This small molecule binds to this protein.
Small molecule (SMILES): COCCOc1nc(N)c2[nH]c(=O)n(Cc3ccccc3)c2n1

Sequence of chain 1.A:
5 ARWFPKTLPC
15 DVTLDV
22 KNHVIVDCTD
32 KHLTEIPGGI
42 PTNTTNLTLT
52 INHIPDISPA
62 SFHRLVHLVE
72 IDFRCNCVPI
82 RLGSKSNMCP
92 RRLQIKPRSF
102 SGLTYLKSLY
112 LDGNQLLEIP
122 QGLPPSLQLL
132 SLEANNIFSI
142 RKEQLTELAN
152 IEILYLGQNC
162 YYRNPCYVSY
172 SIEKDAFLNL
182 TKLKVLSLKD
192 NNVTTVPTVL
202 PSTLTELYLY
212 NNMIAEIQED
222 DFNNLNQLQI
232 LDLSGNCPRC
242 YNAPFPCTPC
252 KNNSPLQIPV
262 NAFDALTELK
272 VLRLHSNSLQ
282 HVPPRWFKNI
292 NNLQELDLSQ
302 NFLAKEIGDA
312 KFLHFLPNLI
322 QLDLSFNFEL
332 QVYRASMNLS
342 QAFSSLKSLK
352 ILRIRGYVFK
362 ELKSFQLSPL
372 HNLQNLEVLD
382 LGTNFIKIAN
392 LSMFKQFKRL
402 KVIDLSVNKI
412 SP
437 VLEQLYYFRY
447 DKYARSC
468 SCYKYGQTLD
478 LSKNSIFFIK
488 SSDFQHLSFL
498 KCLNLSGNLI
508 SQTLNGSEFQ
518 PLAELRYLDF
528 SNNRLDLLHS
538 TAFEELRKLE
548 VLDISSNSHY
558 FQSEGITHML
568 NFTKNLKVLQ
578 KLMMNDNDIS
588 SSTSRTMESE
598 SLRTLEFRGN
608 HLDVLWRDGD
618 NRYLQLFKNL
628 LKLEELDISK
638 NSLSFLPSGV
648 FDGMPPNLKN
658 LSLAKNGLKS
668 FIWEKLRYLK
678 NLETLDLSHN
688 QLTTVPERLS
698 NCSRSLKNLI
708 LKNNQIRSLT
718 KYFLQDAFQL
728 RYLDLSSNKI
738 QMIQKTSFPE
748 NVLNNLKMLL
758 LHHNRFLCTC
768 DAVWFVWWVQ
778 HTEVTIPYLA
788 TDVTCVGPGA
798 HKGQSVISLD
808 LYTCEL

Sequence of chain 1.B:
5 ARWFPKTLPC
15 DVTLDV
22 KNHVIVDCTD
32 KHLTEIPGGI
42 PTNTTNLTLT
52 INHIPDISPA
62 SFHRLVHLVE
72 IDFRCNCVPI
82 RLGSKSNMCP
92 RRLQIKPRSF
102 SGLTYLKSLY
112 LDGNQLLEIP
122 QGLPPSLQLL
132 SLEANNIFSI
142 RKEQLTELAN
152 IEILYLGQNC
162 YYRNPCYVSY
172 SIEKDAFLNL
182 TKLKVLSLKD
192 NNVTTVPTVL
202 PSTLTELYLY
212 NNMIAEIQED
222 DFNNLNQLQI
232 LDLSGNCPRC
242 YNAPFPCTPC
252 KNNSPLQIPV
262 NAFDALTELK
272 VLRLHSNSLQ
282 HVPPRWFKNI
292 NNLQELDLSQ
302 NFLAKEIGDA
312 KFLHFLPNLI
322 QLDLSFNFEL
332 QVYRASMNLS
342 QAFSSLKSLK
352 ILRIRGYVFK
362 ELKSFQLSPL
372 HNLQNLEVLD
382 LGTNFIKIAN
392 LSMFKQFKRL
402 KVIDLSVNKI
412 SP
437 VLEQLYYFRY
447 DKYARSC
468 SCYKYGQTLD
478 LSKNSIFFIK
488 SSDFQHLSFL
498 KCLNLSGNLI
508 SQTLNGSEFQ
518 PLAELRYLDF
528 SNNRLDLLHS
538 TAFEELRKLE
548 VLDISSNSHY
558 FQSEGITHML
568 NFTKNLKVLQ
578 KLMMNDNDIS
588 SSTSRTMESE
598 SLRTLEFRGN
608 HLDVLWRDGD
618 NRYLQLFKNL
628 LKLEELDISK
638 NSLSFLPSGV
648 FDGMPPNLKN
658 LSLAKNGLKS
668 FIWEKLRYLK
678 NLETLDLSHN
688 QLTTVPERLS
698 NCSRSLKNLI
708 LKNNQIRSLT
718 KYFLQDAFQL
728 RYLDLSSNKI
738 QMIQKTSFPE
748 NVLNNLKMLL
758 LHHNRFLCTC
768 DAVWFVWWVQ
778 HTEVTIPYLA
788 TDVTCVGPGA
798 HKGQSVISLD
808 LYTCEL

Binding-site contacts:
Ligand atom C5 contacts residue THR564 of chain 1.B at 3.9 Å.
Ligand atom C9 contacts residue TYR334 of chain 1.A at 3.8 Å (hydrophobic).
Ligand atom C2 contacts residue ASP533 of chain 1.B at 3.7 Å.
Ligand atom N1 contacts residue ILE563 of chain 1.B at 3.6 Å.
Ligand atom C14 contacts residue GLN332 of chain 1.A at 3.9 Å.
Ligand atom N3 contacts residue PHE386 of chain 1.A at 3.7 Å.
Ligand atom O2 contacts residue GLY562 of chain 1.B at 3.2 Å (h-bond).
Ligand atom C3 contacts residue THR564 of chain 1.B at 3.7 Å.
Ligand atom O contacts residue PHE386 of chain 1.A at 3.7 Å.
Ligand atom C4 contacts residue PHE386 of chain 1.A at 3.5 Å (hydrophobic).
Ligand atom C5 contacts residue PHE329 of chain 1.A at 3.8 Å (hydrophobic).
Ligand atom N2 contacts residue PHE386 of chain 1.A at 3.3 Å.
Ligand atom C14 contacts residue VAL333 of chain 1.A at 3.7 Å (hydrophobic).
Ligand atom N2 contacts residue ASP533 of chain 1.B at 3.0 Å (salt-bridge).
Ligand atom O2 contacts residue PHE329 of chain 1.A at 3.8 Å.
Ligand atom C contacts residue ASP533 of chain 1.B at 3.8 Å.
Ligand atom N1 contacts residue PHE386 of chain 1.A at 3.9 Å.
Ligand atom C10 contacts residue TYR334 of chain 1.A at 3.4 Å (hydrophobic).
Ligand atom C7 contacts residue GLY562 of chain 1.B at 3.5 Å.
Ligand atom C contacts residue PHE386 of chain 1.A at 3.3 Å (hydrophobic).
Ligand atom C7 contacts residue VAL359 of chain 1.A at 3.8 Å (hydrophobic).
Ligand atom N4 contacts residue THR564 of chain 1.B at 3.3 Å (h-bond).
Ligand atom C8 contacts residue PHE386 of chain 1.A at 3.9 Å (hydrophobic).
Ligand atom C10 contacts residue LEU535 of chain 1.B at 3.6 Å (hydrophobic).
Ligand atom C6 contacts residue VAL359 of chain 1.A at 3.7 Å (hydrophobic).
Ligand atom O contacts residue THR510 of chain 1.B at 3.6 Å.
Ligand atom C2 contacts residue ILE563 of chain 1.B at 3.6 Å (hydrophobic).
Ligand atom C2 contacts residue PHE386 of chain 1.A at 3.6 Å (hydrophobic).
Ligand atom N contacts residue PHE386 of chain 1.A at 3.6 Å.
Ligand atom C1 contacts residue PHE386 of chain 1.A at 3.4 Å (hydrophobic).
Ligand atom C6 contacts residue PHE329 of chain 1.A at 3.8 Å (hydrophobic).
Ligand atom C12 contacts residue GLN332 of chain 1.A at 3.8 Å.
Ligand atom N4 contacts residue ILE563 of chain 1.B at 3.2 Å.
Ligand atom N4 contacts residue ASP533 of chain 1.B at 2.5 Å (salt-bridge).
Ligand atom O1 contacts residue THR564 of chain 1.B at 3.0 Å (h-bond).
Ligand atom N1 contacts residue THR564 of chain 1.B at 2.9 Å (h-bond).
Ligand atom C2 contacts residue THR564 of chain 1.B at 3.9 Å.
Ligand atom N2 contacts residue THR510 of chain 1.B at 3.6 Å.
Ligand atom C7 contacts residue PHE386 of chain 1.A at 3.9 Å (hydrophobic).
Ligand atom C11 contacts residue LEU535 of chain 1.B at 3.8 Å (hydrophobic).